Binding-site contacts:
Ligand atom C1 contacts residue ARG224 of chain 33.A at 4.1 Å.
Ligand atom C3 contacts residue ASP229 of chain 33.A at 4.4 Å.
Ligand atom O1S contacts residue LYS215 of chain 33.A at 3.9 Å.
Ligand atom C3 contacts residue TRP374 of chain 33.A at 4.0 Å (hydrophobic).
Ligand atom S1 contacts residue LYS215 of chain 33.A at 4.1 Å.
Ligand atom O3S contacts residue ARG224 of chain 33.A at 3.8 Å.
Ligand atom N1 contacts residue TRP374 of chain 33.A at 3.5 Å.
Ligand atom S1 contacts residue TRP374 of chain 33.A at 4.4 Å.
Ligand atom O1S contacts residue GLY222 of chain 33.A at 3.0 Å (h-bond).
Ligand atom O2S contacts residue GLY222 of chain 33.A at 3.4 Å (h-bond).
Ligand atom C2 contacts residue TRP374 of chain 33.A at 4.0 Å (hydrophobic).
Ligand atom O1S contacts residue TRP374 of chain 33.A at 4.0 Å.
Ligand atom C2 contacts residue ARG224 of chain 33.A at 4.0 Å.
Ligand atom S1 contacts residue GLY222 of chain 33.A at 3.8 Å.
Ligand atom O1S contacts residue ARG224 of chain 33.A at 2.9 Å (salt-bridge).
Ligand atom O1S contacts residue PHE223 of chain 33.A at 3.2 Å.
Ligand atom S1 contacts residue ARG224 of chain 33.A at 4.0 Å.
Ligand atom O2S contacts residue LYS215 of chain 33.A at 3.1 Å (salt-bridge).
Ligand atom C1 contacts residue TRP374 of chain 33.A at 3.3 Å (hydrophobic).

This small molecule binds to this protein.
Small molecule (SMILES): CCCCCCCCCCCC[N+](C)(C)CCCS(=O)(=O)O

Sequence of chain 33.A:
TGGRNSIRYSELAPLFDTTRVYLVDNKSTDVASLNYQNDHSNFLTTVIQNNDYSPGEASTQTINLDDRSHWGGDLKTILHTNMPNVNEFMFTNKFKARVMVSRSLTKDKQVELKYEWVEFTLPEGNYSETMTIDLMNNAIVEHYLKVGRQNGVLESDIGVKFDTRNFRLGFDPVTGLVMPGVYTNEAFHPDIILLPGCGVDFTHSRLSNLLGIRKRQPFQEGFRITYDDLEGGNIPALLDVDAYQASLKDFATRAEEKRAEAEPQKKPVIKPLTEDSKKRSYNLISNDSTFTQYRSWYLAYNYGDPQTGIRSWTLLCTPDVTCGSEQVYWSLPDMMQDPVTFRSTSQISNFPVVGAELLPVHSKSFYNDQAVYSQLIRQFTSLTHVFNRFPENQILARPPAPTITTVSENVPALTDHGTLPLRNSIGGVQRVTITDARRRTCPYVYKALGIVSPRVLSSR